Binding-site contacts:
Ligand atom N2 contacts residue ASN107 of chain 1.B at 3.1 Å (h-bond).
Ligand atom O6 contacts residue ASN107 of chain 1.B at 3.0 Å (h-bond).
Ligand atom C5 contacts residue ASN107 of chain 1.B at 3.3 Å.
Ligand atom C1 contacts residue ASN107 of chain 1.B at 1.5 Å.
Ligand atom C6 contacts residue ASN107 of chain 1.B at 3.7 Å.
Ligand atom C2 contacts residue ASN107 of chain 1.B at 2.5 Å.
Ligand atom C2 contacts residue SER109 of chain 1.B at 4.2 Å.
Ligand atom C4 contacts residue ASN107 of chain 1.B at 3.6 Å.
Ligand atom C7 contacts residue ASN107 of chain 1.B at 4.3 Å.
Ligand atom O7 contacts residue SER109 of chain 1.B at 4.2 Å.
Ligand atom O5 contacts residue ASN107 of chain 1.B at 2.3 Å (h-bond).
Ligand atom C3 contacts residue ASN107 of chain 1.B at 3.8 Å.

Sequence of chain 1.B:
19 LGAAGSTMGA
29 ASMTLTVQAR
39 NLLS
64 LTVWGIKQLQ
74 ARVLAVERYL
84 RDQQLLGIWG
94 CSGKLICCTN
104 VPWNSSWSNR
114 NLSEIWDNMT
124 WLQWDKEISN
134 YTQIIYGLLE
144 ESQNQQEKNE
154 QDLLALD

A small-molecule ligand and the protein it binds are described below.
Small molecule (SMILES): CC(=O)N[C@@H]1[C@@H](O)[C@H](O)[C@@H](CO)O[C@H]1O